Sequence of chain 1.C:
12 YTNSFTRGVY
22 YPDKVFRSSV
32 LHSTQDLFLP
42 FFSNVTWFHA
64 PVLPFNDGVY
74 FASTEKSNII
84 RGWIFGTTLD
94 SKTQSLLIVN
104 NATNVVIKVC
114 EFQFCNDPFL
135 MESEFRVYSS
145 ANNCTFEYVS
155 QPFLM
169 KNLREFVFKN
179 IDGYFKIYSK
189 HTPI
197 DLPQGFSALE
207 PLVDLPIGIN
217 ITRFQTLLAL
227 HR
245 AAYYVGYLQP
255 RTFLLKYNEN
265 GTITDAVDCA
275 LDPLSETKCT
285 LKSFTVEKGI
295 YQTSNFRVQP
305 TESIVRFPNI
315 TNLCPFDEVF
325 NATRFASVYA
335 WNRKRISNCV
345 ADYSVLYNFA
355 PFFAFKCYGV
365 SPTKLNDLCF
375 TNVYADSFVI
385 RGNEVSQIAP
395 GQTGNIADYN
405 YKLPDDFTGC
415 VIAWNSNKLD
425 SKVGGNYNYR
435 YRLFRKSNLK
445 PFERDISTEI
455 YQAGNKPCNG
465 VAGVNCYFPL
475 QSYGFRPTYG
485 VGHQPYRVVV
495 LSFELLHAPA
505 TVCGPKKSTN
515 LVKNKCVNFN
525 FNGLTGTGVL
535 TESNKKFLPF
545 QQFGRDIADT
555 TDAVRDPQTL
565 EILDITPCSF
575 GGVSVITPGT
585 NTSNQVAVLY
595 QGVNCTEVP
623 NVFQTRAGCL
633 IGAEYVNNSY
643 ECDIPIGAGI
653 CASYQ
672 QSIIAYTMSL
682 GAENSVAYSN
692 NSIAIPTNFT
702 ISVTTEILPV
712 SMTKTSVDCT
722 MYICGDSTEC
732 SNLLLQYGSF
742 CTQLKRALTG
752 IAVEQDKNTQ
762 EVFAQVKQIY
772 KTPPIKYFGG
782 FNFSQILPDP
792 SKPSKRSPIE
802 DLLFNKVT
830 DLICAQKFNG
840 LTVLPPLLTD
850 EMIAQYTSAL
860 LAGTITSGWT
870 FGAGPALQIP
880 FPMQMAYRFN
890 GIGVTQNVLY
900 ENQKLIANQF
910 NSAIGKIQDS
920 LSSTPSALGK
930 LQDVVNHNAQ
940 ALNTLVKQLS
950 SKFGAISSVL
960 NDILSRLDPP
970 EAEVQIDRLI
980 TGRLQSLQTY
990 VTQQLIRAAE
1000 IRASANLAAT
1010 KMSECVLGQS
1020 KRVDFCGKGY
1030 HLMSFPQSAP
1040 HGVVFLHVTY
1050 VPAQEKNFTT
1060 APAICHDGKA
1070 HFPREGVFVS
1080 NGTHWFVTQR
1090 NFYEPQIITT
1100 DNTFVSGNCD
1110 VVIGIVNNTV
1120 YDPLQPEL

Binding-site contacts:
Ligand atom O5 contacts residue ASN783 of chain 1.C at 3.2 Å (h-bond).
Ligand atom C1 contacts residue SER785 of chain 1.C at 4.2 Å.
Ligand atom O6 contacts residue GLN786 of chain 1.C at 3.3 Å (h-bond).
Ligand atom C2 contacts residue ASN783 of chain 1.C at 4.3 Å.
Ligand atom O7 contacts residue GLN786 of chain 1.C at 4.2 Å.
Ligand atom O6 contacts residue ASN783 of chain 1.C at 4.5 Å.
Ligand atom C1 contacts residue ASN783 of chain 1.C at 3.0 Å.
Ligand atom O5 contacts residue SER785 of chain 1.C at 4.1 Å.
Ligand atom N2 contacts residue ASN783 of chain 1.C at 4.3 Å.
Ligand atom C6 contacts residue SER785 of chain 1.C at 4.3 Å.
Ligand atom O6 contacts residue SER785 of chain 1.C at 3.6 Å (h-bond).
Ligand atom C5 contacts residue ASN783 of chain 1.C at 4.2 Å.
Ligand atom C5 contacts residue SER785 of chain 1.C at 3.8 Å.

The protein below binds the small molecule below.
Small molecule (SMILES): CC(=O)N[C@H]1[C@H](O[C@H]2[C@H](O)[C@@H](NC(C)=O)CO[C@@H]2CO)O[C@H](CO)[C@@H](O)[C@@H]1O